Binding-site contacts:
Ligand atom PA contacts residue ASP219 of chain 1.C at 3.7 Å.
Ligand atom C5 contacts residue ILE50 of chain 1.C at 3.5 Å (hydrophobic).
Ligand atom C5 contacts residue TYR100 of chain 1.C at 3.6 Å (hydrophobic).
Ligand atom O3G contacts residue ASP219 of chain 1.C at 2.6 Å (salt-bridge).
Ligand atom N1 contacts residue GLU102 of chain 1.C at 3.5 Å.
Ligand atom N1 contacts residue ILE103 of chain 1.C at 3.0 Å (h-bond).
Ligand atom O2A contacts residue ASP219 of chain 1.C at 2.9 Å (salt-bridge).
Ligand atom O2G contacts residue MG1 of chain 1.Q at 3.2 Å.
Ligand atom PB contacts residue ASP219 of chain 1.C at 3.7 Å.
Ligand atom N7 contacts residue TYR100 of chain 1.C at 2.4 Å (h-bond).
Ligand atom N3B contacts residue SER40 of chain 1.C at 3.1 Å (h-bond).
Ligand atom O3G contacts residue LYS52 of chain 1.C at 3.2 Å (salt-bridge).
Ligand atom C2' contacts residue PHE107 of chain 1.C at 3.7 Å (hydrophobic).
Ligand atom O6 contacts residue ILE103 of chain 1.C at 2.9 Å (h-bond).
Ligand atom O2B contacts residue ASP219 of chain 1.C at 2.6 Å (salt-bridge).
Ligand atom C8 contacts residue TYR100 of chain 1.C at 3.0 Å (hydrophobic).
Ligand atom C2 contacts residue ILE103 of chain 1.C at 3.6 Å (hydrophobic).
Ligand atom O2A contacts residue MG1 of chain 1.P at 2.3 Å.
Ligand atom O3A contacts residue ASP219 of chain 1.C at 3.7 Å.
Ligand atom O6 contacts residue TYR100 of chain 1.C at 3.4 Å.
Ligand atom N3 contacts residue PHE107 of chain 1.C at 3.7 Å.
Ligand atom O1A contacts residue ASP219 of chain 1.C at 3.5 Å.
Ligand atom PB contacts residue MG1 of chain 1.P at 3.2 Å.
Ligand atom O2A contacts residue HIS205 of chain 1.C at 3.3 Å (h-bond).
Ligand atom PA contacts residue MG1 of chain 1.P at 3.5 Å.
Ligand atom C4 contacts residue ILE50 of chain 1.C at 3.5 Å (hydrophobic).
Ligand atom N7 contacts residue ILE50 of chain 1.C at 3.7 Å.
Ligand atom O2B contacts residue MG1 of chain 1.Q at 3.1 Å.
Ligand atom N2 contacts residue PHE107 of chain 1.C at 3.6 Å.
Ligand atom O3G contacts residue MG1 of chain 1.Q at 2.0 Å.
Ligand atom O2B contacts residue MG1 of chain 1.P at 1.9 Å.
Ligand atom O3A contacts residue MG1 of chain 1.P at 3.7 Å.
Ligand atom O6 contacts residue ILE218 of chain 1.C at 3.7 Å.
Ligand atom N2 contacts residue ILE103 of chain 1.C at 3.4 Å (h-bond).
Ligand atom C6 contacts residue ILE103 of chain 1.C at 3.6 Å (hydrophobic).
Ligand atom O1A contacts residue LYS52 of chain 1.C at 2.9 Å (salt-bridge).
Ligand atom O1G contacts residue TYR63 of chain 1.C at 2.9 Å (h-bond).
Ligand atom O3A contacts residue LYS52 of chain 1.C at 3.1 Å (salt-bridge).
Ligand atom PG contacts residue MG1 of chain 1.Q at 3.2 Å.
Ligand atom C3' contacts residue ILE218 of chain 1.C at 3.7 Å (hydrophobic).

A protein and the small-molecule ligand that binds it are described below.
Small molecule (SMILES): Nc1nc2c(ncn2[C@@H]2O[C@H](CO[P](=O)(O)O[P](=O)(O)NP(=O)(O)O)[C@@H](O)[C@H]2O)c(=O)[nH]1

Sequence of chain 1.C:
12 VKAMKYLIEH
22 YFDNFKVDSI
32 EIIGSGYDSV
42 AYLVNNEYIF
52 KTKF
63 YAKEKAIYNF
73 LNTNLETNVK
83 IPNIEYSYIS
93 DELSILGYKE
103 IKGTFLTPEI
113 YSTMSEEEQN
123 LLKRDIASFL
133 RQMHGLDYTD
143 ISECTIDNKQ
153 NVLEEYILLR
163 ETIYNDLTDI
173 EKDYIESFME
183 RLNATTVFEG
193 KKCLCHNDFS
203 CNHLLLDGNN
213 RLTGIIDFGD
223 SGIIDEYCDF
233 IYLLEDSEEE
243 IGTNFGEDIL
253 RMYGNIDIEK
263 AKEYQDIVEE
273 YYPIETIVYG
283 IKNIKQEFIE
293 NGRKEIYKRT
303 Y